The small molecule below binds the protein below.
Small molecule (SMILES): COc1ncc(C2=CCOCC2)cc1NS(=O)(=O)c1ccccc1

Binding-site contacts:
Ligand atom O2 contacts residue MET648 of chain 1.A at 3.5 Å.
Ligand atom C14 contacts residue TRP656 of chain 1.A at 4.0 Å (hydrophobic).
Ligand atom C8 contacts residue ASP793 of chain 1.A at 4.0 Å.
Ligand atom C14 contacts residue VAL724 of chain 1.A at 4.0 Å (hydrophobic).
Ligand atom C2 contacts residue TYR709 of chain 1.A at 3.8 Å (hydrophobic).
Ligand atom C1 contacts residue LYS675 of chain 1.A at 3.4 Å.
Ligand atom C8 contacts residue ILE806 of chain 1.A at 3.5 Å (hydrophobic).
Ligand atom C2 contacts residue ILE721 of chain 1.A at 3.8 Å (hydrophobic).
Ligand atom C1 contacts residue ILE721 of chain 1.A at 3.8 Å (hydrophobic).
Ligand atom C4 contacts residue ILE673 of chain 1.A at 3.7 Å (hydrophobic).
Ligand atom O1 contacts residue LYS675 of chain 1.A at 3.2 Å (salt-bridge).
Ligand atom C11 contacts residue TRP656 of chain 1.A at 3.5 Å (hydrophobic).
Ligand atom C13 contacts residue MET796 of chain 1.A at 3.8 Å (hydrophobic).
Ligand atom C15 contacts residue VAL724 of chain 1.A at 3.6 Å (hydrophobic).
Ligand atom O1 contacts residue MET648 of chain 1.A at 3.8 Å.
Ligand atom O3 contacts residue VAL723 of chain 1.A at 3.6 Å.
Ligand atom C2 contacts residue ILE806 of chain 1.A at 3.6 Å (hydrophobic).
Ligand atom O2 contacts residue TRP656 of chain 1.A at 2.9 Å (h-bond).
Ligand atom C9 contacts residue ILE806 of chain 1.A at 3.7 Å (hydrophobic).
Ligand atom C16 contacts residue GLU722 of chain 1.A at 3.4 Å.
Ligand atom C12 contacts residue ILE673 of chain 1.A at 3.8 Å (hydrophobic).
Ligand atom C9 contacts residue THR729 of chain 1.A at 3.6 Å.
Ligand atom N1 contacts residue LYS675 of chain 1.A at 2.3 Å (salt-bridge).
Ligand atom C5 contacts residue LYS675 of chain 1.A at 3.2 Å.
Ligand atom C3 contacts residue ILE673 of chain 1.A at 4.0 Å (hydrophobic).
Ligand atom S contacts residue LYS675 of chain 1.A at 3.3 Å (salt-bridge).
Ligand atom O3 contacts residue VAL724 of chain 1.A at 2.8 Å (h-bond).
Ligand atom O2 contacts residue LYS675 of chain 1.A at 3.9 Å.
Ligand atom N contacts residue ILE806 of chain 1.A at 3.8 Å.
Ligand atom C15 contacts residue GLU722 of chain 1.A at 3.4 Å.
Ligand atom S contacts residue MET648 of chain 1.A at 4.0 Å.
Ligand atom C contacts residue LYS675 of chain 1.A at 4.0 Å.
Ligand atom O contacts residue LYS675 of chain 1.A at 2.9 Å (salt-bridge).
Ligand atom O1 contacts residue PRO654 of chain 1.A at 3.3 Å.
Ligand atom C16 contacts residue ILE721 of chain 1.A at 3.6 Å (hydrophobic).
Ligand atom C contacts residue ASP807 of chain 1.A at 3.5 Å.
Ligand atom C14 contacts residue MET796 of chain 1.A at 3.6 Å (hydrophobic).
Ligand atom O3 contacts residue GLU722 of chain 1.A at 3.7 Å.
Ligand atom C16 contacts residue TYR709 of chain 1.A at 3.8 Å (hydrophobic).
Ligand atom O2 contacts residue ILE673 of chain 1.A at 3.8 Å.

Sequence of chain 1.A:
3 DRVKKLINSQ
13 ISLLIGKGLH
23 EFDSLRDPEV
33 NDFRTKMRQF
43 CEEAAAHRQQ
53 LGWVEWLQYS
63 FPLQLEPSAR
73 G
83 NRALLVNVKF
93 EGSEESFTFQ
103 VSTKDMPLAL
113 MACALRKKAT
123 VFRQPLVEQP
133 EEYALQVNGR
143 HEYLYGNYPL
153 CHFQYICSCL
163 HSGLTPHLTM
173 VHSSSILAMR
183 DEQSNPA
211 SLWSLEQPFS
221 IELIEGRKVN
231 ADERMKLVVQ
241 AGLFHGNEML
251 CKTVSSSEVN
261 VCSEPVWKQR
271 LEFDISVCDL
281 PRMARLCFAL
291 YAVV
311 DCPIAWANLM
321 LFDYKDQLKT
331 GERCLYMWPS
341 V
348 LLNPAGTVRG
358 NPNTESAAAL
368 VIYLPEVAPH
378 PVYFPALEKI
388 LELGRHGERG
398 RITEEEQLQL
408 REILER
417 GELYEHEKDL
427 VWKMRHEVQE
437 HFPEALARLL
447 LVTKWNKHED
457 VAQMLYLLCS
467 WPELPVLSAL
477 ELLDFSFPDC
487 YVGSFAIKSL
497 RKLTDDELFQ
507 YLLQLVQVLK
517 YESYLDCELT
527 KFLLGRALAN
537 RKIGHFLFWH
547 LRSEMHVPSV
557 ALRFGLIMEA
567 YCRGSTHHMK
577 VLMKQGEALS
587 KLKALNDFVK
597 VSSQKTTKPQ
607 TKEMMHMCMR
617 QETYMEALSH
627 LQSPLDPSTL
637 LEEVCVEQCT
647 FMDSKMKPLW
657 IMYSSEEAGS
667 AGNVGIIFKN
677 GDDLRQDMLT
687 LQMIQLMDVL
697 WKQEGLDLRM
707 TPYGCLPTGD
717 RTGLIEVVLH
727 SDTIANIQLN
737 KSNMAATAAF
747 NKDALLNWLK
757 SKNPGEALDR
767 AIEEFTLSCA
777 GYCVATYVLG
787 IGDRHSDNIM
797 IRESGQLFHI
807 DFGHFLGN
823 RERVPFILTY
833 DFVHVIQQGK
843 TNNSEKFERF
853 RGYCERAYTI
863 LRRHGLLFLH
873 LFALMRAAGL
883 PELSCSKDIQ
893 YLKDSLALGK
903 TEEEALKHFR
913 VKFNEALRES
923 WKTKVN